Binding-site contacts:
Ligand atom C6 contacts residue ILE281 of chain 1.H at 4.3 Å (hydrophobic).
Ligand atom C7 contacts residue THR313 of chain 1.H at 4.1 Å.
Ligand atom N2 contacts residue ASN315 of chain 1.H at 3.0 Å (h-bond).
Ligand atom C5 contacts residue ASN315 of chain 1.H at 3.7 Å.
Ligand atom C8 contacts residue ASN315 of chain 1.H at 4.0 Å.
Ligand atom C3 contacts residue ASN315 of chain 1.H at 3.8 Å.
Ligand atom C8 contacts residue THR313 of chain 1.H at 3.1 Å.
Ligand atom O6 contacts residue ILE281 of chain 1.H at 3.4 Å.
Ligand atom O5 contacts residue ASN315 of chain 1.H at 2.4 Å (h-bond).
Ligand atom C1 contacts residue ASN315 of chain 1.H at 1.4 Å.
Ligand atom N2 contacts residue THR313 of chain 1.H at 4.2 Å.
Ligand atom C5 contacts residue ILE281 of chain 1.H at 4.2 Å (hydrophobic).
Ligand atom C1 contacts residue THR313 of chain 1.H at 4.5 Å.
Ligand atom O7 contacts residue ASN315 of chain 1.H at 3.4 Å (h-bond).
Ligand atom C2 contacts residue ASN315 of chain 1.H at 2.5 Å.
Ligand atom C7 contacts residue ASN315 of chain 1.H at 3.4 Å.
Ligand atom O5 contacts residue ILE281 of chain 1.H at 3.6 Å.
Ligand atom C4 contacts residue ASN315 of chain 1.H at 4.3 Å.
Ligand atom C1 contacts residue ILE281 of chain 1.H at 4.2 Å (hydrophobic).

This small molecule binds to this protein.
Small molecule (SMILES): CC(=O)N[C@@H]1[C@@H](O)[C@H](O)[C@@H](CO)O[C@H]1O

Sequence of chain 1.H:
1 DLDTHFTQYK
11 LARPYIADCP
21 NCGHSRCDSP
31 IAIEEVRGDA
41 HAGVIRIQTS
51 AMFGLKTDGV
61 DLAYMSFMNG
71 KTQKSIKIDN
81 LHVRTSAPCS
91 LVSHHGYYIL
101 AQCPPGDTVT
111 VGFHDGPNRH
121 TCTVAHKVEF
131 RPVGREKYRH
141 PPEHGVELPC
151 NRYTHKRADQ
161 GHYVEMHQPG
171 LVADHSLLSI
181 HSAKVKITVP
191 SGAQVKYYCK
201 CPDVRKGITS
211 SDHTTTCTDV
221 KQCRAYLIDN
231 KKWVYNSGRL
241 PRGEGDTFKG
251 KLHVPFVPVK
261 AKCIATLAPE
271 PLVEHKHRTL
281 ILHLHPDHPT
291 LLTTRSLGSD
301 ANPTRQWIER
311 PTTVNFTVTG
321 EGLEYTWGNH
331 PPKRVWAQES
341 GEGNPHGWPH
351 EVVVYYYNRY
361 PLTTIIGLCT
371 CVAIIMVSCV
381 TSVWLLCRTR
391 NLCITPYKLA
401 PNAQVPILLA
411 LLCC